Sequence of chain 1.D:
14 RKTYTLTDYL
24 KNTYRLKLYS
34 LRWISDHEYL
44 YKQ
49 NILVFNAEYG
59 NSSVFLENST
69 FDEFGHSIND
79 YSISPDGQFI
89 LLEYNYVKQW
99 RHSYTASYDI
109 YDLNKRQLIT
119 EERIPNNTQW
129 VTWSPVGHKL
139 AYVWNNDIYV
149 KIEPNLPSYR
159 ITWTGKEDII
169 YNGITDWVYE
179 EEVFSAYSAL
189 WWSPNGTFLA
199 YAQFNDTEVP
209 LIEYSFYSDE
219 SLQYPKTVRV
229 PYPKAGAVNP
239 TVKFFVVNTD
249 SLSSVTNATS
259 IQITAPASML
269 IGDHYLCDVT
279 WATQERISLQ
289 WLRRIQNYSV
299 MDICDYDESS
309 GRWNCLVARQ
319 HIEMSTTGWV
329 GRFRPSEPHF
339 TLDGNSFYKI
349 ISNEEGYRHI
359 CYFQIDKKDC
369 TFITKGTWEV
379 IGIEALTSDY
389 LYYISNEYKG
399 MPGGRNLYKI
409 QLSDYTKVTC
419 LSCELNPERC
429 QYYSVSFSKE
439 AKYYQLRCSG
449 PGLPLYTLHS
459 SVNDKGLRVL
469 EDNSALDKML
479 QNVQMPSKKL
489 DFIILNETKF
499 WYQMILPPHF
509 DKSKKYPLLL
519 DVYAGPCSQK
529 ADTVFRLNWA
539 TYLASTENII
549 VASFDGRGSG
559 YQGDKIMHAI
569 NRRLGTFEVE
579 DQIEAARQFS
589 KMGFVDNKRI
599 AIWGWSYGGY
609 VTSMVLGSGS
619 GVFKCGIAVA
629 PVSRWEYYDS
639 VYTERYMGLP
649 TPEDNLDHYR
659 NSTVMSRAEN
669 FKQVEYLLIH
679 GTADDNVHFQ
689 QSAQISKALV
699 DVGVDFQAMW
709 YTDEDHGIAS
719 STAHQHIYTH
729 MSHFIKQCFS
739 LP

A small-molecule ligand and the protein it binds are described below.
Small molecule (SMILES): CC(=O)N[C@H]1[C@H](O[C@H]2[C@H](O)[C@@H](NC(C)=O)CO[C@@H]2CO)O[C@H](CO)[C@@H](O)[C@@H]1O

Binding-site contacts:
Ligand atom O7 contacts residue THR205 of chain 1.D at 4.1 Å.
Ligand atom C4 contacts residue ASN203 of chain 1.D at 4.3 Å.
Ligand atom C3 contacts residue ASN203 of chain 1.D at 3.8 Å.
Ligand atom O7 contacts residue GLN201 of chain 1.D at 3.9 Å.
Ligand atom N2 contacts residue ASN203 of chain 1.D at 3.0 Å (h-bond).
Ligand atom C5 contacts residue ASN203 of chain 1.D at 3.6 Å.
Ligand atom O6 contacts residue GLU206 of chain 1.D at 2.7 Å (salt-bridge).
Ligand atom C7 contacts residue THR205 of chain 1.D at 4.4 Å.
Ligand atom C7 contacts residue ASN203 of chain 1.D at 3.4 Å.
Ligand atom C8 contacts residue GLN201 of chain 1.D at 4.4 Å.
Ligand atom O5 contacts residue ASN203 of chain 1.D at 2.3 Å (h-bond).
Ligand atom C1 contacts residue ASN203 of chain 1.D at 1.5 Å.
Ligand atom C5 contacts residue THR205 of chain 1.D at 4.0 Å.
Ligand atom O7 contacts residue ASN203 of chain 1.D at 3.5 Å (h-bond).
Ligand atom O6 contacts residue THR205 of chain 1.D at 4.1 Å.
Ligand atom C7 contacts residue ILE168 of chain 1.D at 4.4 Å (hydrophobic).
Ligand atom O7 contacts residue GLU206 of chain 1.D at 3.9 Å.
Ligand atom O7 contacts residue LYS241 of chain 1.D at 3.6 Å.
Ligand atom C8 contacts residue THR205 of chain 1.D at 4.1 Å.
Ligand atom C2 contacts residue ASN203 of chain 1.D at 2.5 Å.
Ligand atom C6 contacts residue GLU206 of chain 1.D at 3.6 Å.
Ligand atom C8 contacts residue ILE168 of chain 1.D at 3.8 Å (hydrophobic).
Ligand atom O5 contacts residue THR205 of chain 1.D at 3.9 Å.
Ligand atom C1 contacts residue THR205 of chain 1.D at 3.4 Å.